This small molecule binds to this protein.
Small molecule (SMILES): CC(=O)N[C@H]1[C@H](O[C@H]2[C@H](O)[C@@H](NC(C)=O)CO[C@@H]2CO)O[C@H](CO)[C@@H](O[C@H]2O[C@H](CO)[C@@H](O)[C@H](O)[C@@H]2O)[C@@H]1O

Sequence of chain 2.A:
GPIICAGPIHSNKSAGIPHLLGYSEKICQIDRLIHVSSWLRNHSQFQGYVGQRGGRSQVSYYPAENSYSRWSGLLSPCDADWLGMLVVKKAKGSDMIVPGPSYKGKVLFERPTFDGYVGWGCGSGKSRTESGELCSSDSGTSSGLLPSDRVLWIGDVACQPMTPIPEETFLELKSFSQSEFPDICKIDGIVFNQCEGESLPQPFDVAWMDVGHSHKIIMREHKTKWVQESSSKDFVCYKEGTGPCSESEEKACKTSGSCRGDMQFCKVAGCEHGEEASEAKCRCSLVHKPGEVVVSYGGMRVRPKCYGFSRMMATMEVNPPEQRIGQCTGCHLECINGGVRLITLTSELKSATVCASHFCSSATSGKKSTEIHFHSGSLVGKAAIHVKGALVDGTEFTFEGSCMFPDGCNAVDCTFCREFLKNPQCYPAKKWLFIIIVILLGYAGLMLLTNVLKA

Binding-site contacts:
Ligand atom C8 contacts residue HIS56 of chain 2.A at 3.5 Å.
Ligand atom O6 contacts residue LEU41 of chain 2.A at 3.9 Å.
Ligand atom C3 contacts residue ASN63 of chain 2.A at 3.8 Å.
Ligand atom O6 contacts residue HIS40 of chain 2.A at 1.4 Å.
Ligand atom C3 contacts residue HIS40 of chain 2.A at 4.1 Å.
Ligand atom C1 contacts residue ASN63 of chain 2.A at 1.4 Å.
Ligand atom C6 contacts residue HIS40 of chain 2.A at 4.0 Å.
Ligand atom C4 contacts residue HIS40 of chain 2.A at 4.5 Å.
Ligand atom N2 contacts residue HIS56 of chain 2.A at 4.5 Å.
Ligand atom C7 contacts residue HIS40 of chain 2.A at 4.3 Å.
Ligand atom N2 contacts residue HIS40 of chain 2.A at 4.4 Å.
Ligand atom N2 contacts residue ASN63 of chain 2.A at 2.8 Å (h-bond).
Ligand atom C5 contacts residue HIS40 of chain 2.A at 3.3 Å.
Ligand atom C7 contacts residue HIS56 of chain 2.A at 4.2 Å.
Ligand atom C4 contacts residue ASN63 of chain 2.A at 4.3 Å.
Ligand atom C2 contacts residue ASN63 of chain 2.A at 2.5 Å.
Ligand atom O7 contacts residue HIS40 of chain 2.A at 3.3 Å.
Ligand atom C6 contacts residue HIS40 of chain 2.A at 2.7 Å.
Ligand atom O3 contacts residue HIS40 of chain 2.A at 4.0 Å.
Ligand atom C8 contacts residue ASN63 of chain 2.A at 4.2 Å.
Ligand atom C5 contacts residue HIS40 of chain 2.A at 4.3 Å.
Ligand atom C2 contacts residue HIS40 of chain 2.A at 3.6 Å.
Ligand atom O5 contacts residue HIS40 of chain 2.A at 2.7 Å (h-bond).
Ligand atom N2 contacts residue SER59 of chain 2.A at 4.0 Å.
Ligand atom O7 contacts residue PRO39 of chain 2.A at 4.3 Å.
Ligand atom C7 contacts residue ASN63 of chain 2.A at 3.0 Å.
Ligand atom C5 contacts residue ASN63 of chain 2.A at 3.7 Å.
Ligand atom C1 contacts residue HIS40 of chain 2.A at 4.4 Å.
Ligand atom C8 contacts residue SER59 of chain 2.A at 3.2 Å.
Ligand atom O7 contacts residue ASN63 of chain 2.A at 2.9 Å (h-bond).
Ligand atom C1 contacts residue HIS40 of chain 2.A at 3.9 Å.
Ligand atom C7 contacts residue SER59 of chain 2.A at 4.1 Å.
Ligand atom O5 contacts residue HIS40 of chain 2.A at 4.2 Å.
Ligand atom O6 contacts residue LEU42 of chain 2.A at 4.4 Å.
Ligand atom O5 contacts residue ASN63 of chain 2.A at 2.4 Å (h-bond).
Ligand atom C8 contacts residue TRP60 of chain 2.A at 3.5 Å (hydrophobic).
Ligand atom C4 contacts residue HIS40 of chain 2.A at 3.8 Å.